Binding-site contacts:
Ligand atom NAS contacts residue ASP107 of chain 2.A at 3.0 Å (salt-bridge).
Ligand atom OAD contacts residue ASP107 of chain 2.A at 3.2 Å.
Ligand atom OAE contacts residue ASN110 of chain 2.A at 4.0 Å.
Ligand atom OAB contacts residue ASN110 of chain 2.A at 4.1 Å.
Ligand atom OAA contacts residue ILE105 of chain 2.A at 3.7 Å.
Ligand atom NAR contacts residue VAL157 of chain 2.A at 2.7 Å (h-bond).
Ligand atom OAB contacts residue GLY109 of chain 2.A at 2.7 Å (h-bond).
Ligand atom OAA contacts residue GLU155 of chain 2.A at 3.6 Å (salt-bridge).
Ligand atom OAG contacts residue ARG169 of chain 2.A at 3.9 Å.
Ligand atom CAH contacts residue ASP163 of chain 2.A at 3.4 Å.
Ligand atom PAY contacts residue GLY109 of chain 2.A at 3.8 Å.
Ligand atom NAS contacts residue LYS135 of chain 2.A at 4.0 Å.
Ligand atom CAW contacts residue PHE156 of chain 2.A at 4.0 Å (hydrophobic).
Ligand atom CAU contacts residue VAL157 of chain 2.A at 3.6 Å (hydrophobic).
Ligand atom OAA contacts residue PHE156 of chain 2.A at 3.5 Å.
Ligand atom PAY contacts residue ASP107 of chain 2.A at 3.9 Å.
Ligand atom NAR contacts residue ILE162 of chain 2.A at 3.7 Å.
Ligand atom OAB contacts residue THR111 of chain 2.A at 4.0 Å.
Ligand atom PAY contacts residue SER108 of chain 2.A at 3.3 Å.
Ligand atom CAI contacts residue ASP107 of chain 2.A at 3.4 Å.
Ligand atom OAD contacts residue SER108 of chain 2.A at 2.7 Å (h-bond).
Ligand atom CAU contacts residue ILE105 of chain 2.A at 4.0 Å (hydrophobic).
Ligand atom OAA contacts residue VAL157 of chain 2.A at 2.9 Å (h-bond).
Ligand atom PAY contacts residue THR111 of chain 2.A at 3.8 Å.
Ligand atom OAB contacts residue ASP107 of chain 2.A at 3.2 Å (salt-bridge).
Ligand atom NAQ contacts residue PHE156 of chain 2.A at 3.7 Å.
Ligand atom CAH contacts residue PHE156 of chain 2.A at 3.3 Å (hydrophobic).
Ligand atom OAB contacts residue ILE106 of chain 2.A at 4.0 Å.
Ligand atom OAD contacts residue GLY109 of chain 2.A at 4.0 Å.
Ligand atom NAR contacts residue PHE156 of chain 2.A at 3.5 Å.
Ligand atom OAB contacts residue SER108 of chain 2.A at 3.3 Å (h-bond).
Ligand atom OAE contacts residue THR111 of chain 2.A at 2.8 Å (h-bond).
Ligand atom CAH contacts residue ILE162 of chain 2.A at 3.5 Å (hydrophobic).
Ligand atom OAE contacts residue SER108 of chain 2.A at 3.3 Å (h-bond).
Ligand atom OAA contacts residue LYS135 of chain 2.A at 3.2 Å (salt-bridge).
Ligand atom CAH contacts residue VAL157 of chain 2.A at 3.4 Å (hydrophobic).
Ligand atom CAN contacts residue ILE105 of chain 2.A at 3.9 Å (hydrophobic).
Ligand atom NAQ contacts residue ASP163 of chain 2.A at 4.0 Å.
Ligand atom CAU contacts residue PHE156 of chain 2.A at 3.9 Å (hydrophobic).
Ligand atom OAG contacts residue ASP163 of chain 2.A at 3.6 Å (salt-bridge).

A small-molecule ligand and the protein it binds are described below.
Small molecule (SMILES): O=c1[nH]cnc2c(CN(CCCP(=O)(O)O)CCCP(=O)(O)O)c[nH]c12

Sequence of chain 2.A:
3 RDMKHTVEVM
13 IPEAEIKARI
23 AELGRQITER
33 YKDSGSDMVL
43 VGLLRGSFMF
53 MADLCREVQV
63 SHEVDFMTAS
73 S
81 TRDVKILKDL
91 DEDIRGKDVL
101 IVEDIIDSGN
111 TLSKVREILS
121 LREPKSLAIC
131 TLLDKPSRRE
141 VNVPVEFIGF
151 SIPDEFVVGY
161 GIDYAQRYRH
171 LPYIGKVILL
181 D